Binding-site contacts:
Ligand atom C5 contacts residue ASN107 of chain 1.B at 3.7 Å.
Ligand atom O7 contacts residue SER12 of chain 1.B at 4.0 Å.
Ligand atom O5 contacts residue ASN107 of chain 1.B at 2.4 Å (h-bond).
Ligand atom C3 contacts residue ASN107 of chain 1.B at 3.8 Å.
Ligand atom C7 contacts residue ASN107 of chain 1.B at 3.4 Å.
Ligand atom N2 contacts residue ASN107 of chain 1.B at 2.9 Å (h-bond).
Ligand atom C4 contacts residue ASN107 of chain 1.B at 4.3 Å.
Ligand atom C7 contacts residue SER12 of chain 1.B at 4.2 Å.
Ligand atom C2 contacts residue ASN107 of chain 1.B at 2.5 Å.
Ligand atom C8 contacts residue SER12 of chain 1.B at 3.8 Å.
Ligand atom C8 contacts residue TYR140 of chain 1.B at 4.4 Å (hydrophobic).
Ligand atom C8 contacts residue ASN107 of chain 1.B at 4.5 Å.
Ligand atom O7 contacts residue ASN107 of chain 1.B at 3.5 Å (h-bond).
Ligand atom C1 contacts residue ASN107 of chain 1.B at 1.4 Å.

A protein and the small-molecule ligand that binds it are described below.
Small molecule (SMILES): CC(=O)N[C@@H]1[C@@H](O)[C@H](O)[C@@H](CO)O[C@H]1O

Sequence of chain 1.B:
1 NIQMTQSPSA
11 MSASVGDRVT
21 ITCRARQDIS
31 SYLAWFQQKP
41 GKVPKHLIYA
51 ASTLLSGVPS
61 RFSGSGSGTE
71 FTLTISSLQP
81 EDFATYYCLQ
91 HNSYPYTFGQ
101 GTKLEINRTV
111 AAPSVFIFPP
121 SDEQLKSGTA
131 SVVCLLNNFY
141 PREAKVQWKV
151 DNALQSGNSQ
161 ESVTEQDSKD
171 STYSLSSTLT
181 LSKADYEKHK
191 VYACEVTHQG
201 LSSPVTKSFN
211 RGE